A small-molecule ligand and the protein it binds are described below.
Small molecule (SMILES): O=P(O)(O)OC[C@H]1O[C@@H](O[C@H]2[C@H](O)[C@@H](O)[C@H](O)O[C@@H]2CO)[C@H](O)[C@@H](O)[C@@H]1O

Binding-site contacts:
Ligand atom C3 contacts residue GLN30 of chain 1.C at 3.6 Å.
Ligand atom C1 contacts residue PHE184 of chain 1.C at 4.0 Å (hydrophobic).
Ligand atom O6 contacts residue ASN306 of chain 1.C at 4.0 Å.
Ligand atom O4 contacts residue GLN30 of chain 1.C at 3.1 Å (h-bond).
Ligand atom C5 contacts residue GLN177 of chain 1.C at 3.8 Å.
Ligand atom O1 contacts residue PHE184 of chain 1.C at 3.8 Å.
Ligand atom O1P contacts residue TYR448 of chain 1.C at 3.7 Å.
Ligand atom C6 contacts residue GLN177 of chain 1.C at 3.5 Å.
Ligand atom O6 contacts residue TYR308 of chain 1.C at 3.5 Å.
Ligand atom O3P contacts residue LYS446 of chain 1.C at 3.5 Å (salt-bridge).
Ligand atom P contacts residue SER439 of chain 1.C at 3.9 Å.
Ligand atom O3 contacts residue GLN30 of chain 1.C at 2.6 Å (h-bond).
Ligand atom O1P contacts residue SER439 of chain 1.C at 3.5 Å (h-bond).
Ligand atom O3P contacts residue TRP359 of chain 1.C at 3.9 Å.
Ligand atom C6 contacts residue TYR448 of chain 1.C at 3.4 Å (hydrophobic).
Ligand atom C3 contacts residue GLU385 of chain 1.C at 3.6 Å.
Ligand atom O3 contacts residue TRP440 of chain 1.C at 2.8 Å (h-bond).
Ligand atom O6 contacts residue GLN177 of chain 1.C at 2.4 Å (h-bond).
Ligand atom O1 contacts residue ILE180 of chain 1.C at 3.9 Å.
Ligand atom C6 contacts residue TYR308 of chain 1.C at 3.5 Å (hydrophobic).
Ligand atom C4 contacts residue TRP432 of chain 1.C at 3.8 Å (hydrophobic).
Ligand atom C4 contacts residue TRP440 of chain 1.C at 3.9 Å (hydrophobic).
Ligand atom C4 contacts residue GLN30 of chain 1.C at 3.6 Å.
Ligand atom C1 contacts residue GLU385 of chain 1.C at 3.3 Å.
Ligand atom O3 contacts residue HIS131 of chain 1.C at 3.3 Å (h-bond).
Ligand atom C3 contacts residue TRP440 of chain 1.C at 3.7 Å (hydrophobic).
Ligand atom O2P contacts residue ASN442 of chain 1.C at 3.7 Å.
Ligand atom O2 contacts residue GLU385 of chain 1.C at 2.7 Å (salt-bridge).
Ligand atom O2 contacts residue GLN177 of chain 1.C at 2.8 Å (h-bond).
Ligand atom O2 contacts residue PHE184 of chain 1.C at 3.8 Å.
Ligand atom O3 contacts residue TRP432 of chain 1.C at 3.6 Å.
Ligand atom O6 contacts residue ALA233 of chain 1.C at 3.9 Å.
Ligand atom O3P contacts residue TYR448 of chain 1.C at 3.0 Å (h-bond).
Ligand atom O2P contacts residue SER439 of chain 1.C at 3.2 Å (h-bond).
Ligand atom C1 contacts residue ILE180 of chain 1.C at 4.0 Å (hydrophobic).
Ligand atom C3 contacts residue TRP432 of chain 1.C at 3.5 Å (hydrophobic).
Ligand atom C2 contacts residue GLN177 of chain 1.C at 3.9 Å.
Ligand atom C2 contacts residue GLU385 of chain 1.C at 3.4 Å.
Ligand atom O4 contacts residue GLN177 of chain 1.C at 3.8 Å.
Ligand atom O4 contacts residue TRP432 of chain 1.C at 2.9 Å (h-bond).

Sequence of chain 1.C:
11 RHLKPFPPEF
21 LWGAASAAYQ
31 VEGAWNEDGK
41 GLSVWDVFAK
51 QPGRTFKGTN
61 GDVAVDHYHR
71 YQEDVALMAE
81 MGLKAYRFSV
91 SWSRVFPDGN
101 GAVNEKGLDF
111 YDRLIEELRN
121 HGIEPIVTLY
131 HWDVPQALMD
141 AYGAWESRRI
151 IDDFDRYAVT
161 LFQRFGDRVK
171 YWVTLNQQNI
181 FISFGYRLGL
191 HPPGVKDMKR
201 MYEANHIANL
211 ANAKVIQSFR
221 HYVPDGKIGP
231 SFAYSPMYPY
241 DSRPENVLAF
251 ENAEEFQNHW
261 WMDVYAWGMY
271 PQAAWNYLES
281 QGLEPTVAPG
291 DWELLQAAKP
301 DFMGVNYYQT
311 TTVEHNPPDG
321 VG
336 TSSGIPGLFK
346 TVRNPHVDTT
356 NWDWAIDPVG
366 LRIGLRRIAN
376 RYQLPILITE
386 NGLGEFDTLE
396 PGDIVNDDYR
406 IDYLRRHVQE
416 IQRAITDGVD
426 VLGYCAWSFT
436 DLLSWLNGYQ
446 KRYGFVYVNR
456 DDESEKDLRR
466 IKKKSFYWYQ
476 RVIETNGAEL